Binding-site contacts:
Ligand atom O4' contacts residue THR688 of chain 1.A at 3.7 Å.
Ligand atom C8 contacts residue GLY521 of chain 1.A at 3.5 Å.
Ligand atom O3A contacts residue MG1 of chain 1.H at 2.4 Å.
Ligand atom N1 contacts residue GLY480 of chain 1.A at 3.0 Å (h-bond).
Ligand atom C2 contacts residue ASP478 of chain 1.A at 3.2 Å.
Ligand atom O1B contacts residue LYS524 of chain 1.A at 2.8 Å (salt-bridge).
Ligand atom O2B contacts residue THR525 of chain 1.A at 3.1 Å (h-bond).
Ligand atom N3 contacts residue LEU526 of chain 1.A at 3.6 Å.
Ligand atom O2A contacts residue GLY523 of chain 1.A at 3.6 Å.
Ligand atom O3B contacts residue GLY521 of chain 1.A at 3.0 Å (h-bond).
Ligand atom N7 contacts residue CYS522 of chain 1.A at 3.6 Å.
Ligand atom N6 contacts residue GLY480 of chain 1.A at 3.4 Å (h-bond).
Ligand atom N7 contacts residue GLY521 of chain 1.A at 3.6 Å.
Ligand atom O1A contacts residue GLY523 of chain 1.A at 3.0 Å (h-bond).
Ligand atom C2' contacts residue LEU526 of chain 1.A at 3.7 Å (hydrophobic).
Ligand atom O4' contacts residue ALA685 of chain 1.A at 3.6 Å.
Ligand atom O3G contacts residue ARG635 of chain 1.F at 3.7 Å.
Ligand atom O2G contacts residue ARG766 of chain 1.F at 2.9 Å (salt-bridge).
Ligand atom N1 contacts residue ILE479 of chain 1.A at 3.6 Å.
Ligand atom PG contacts residue MG1 of chain 1.H at 3.5 Å.
Ligand atom S1G contacts residue ARG766 of chain 1.F at 2.5 Å (salt-bridge).
Ligand atom N3 contacts residue ASN660 of chain 1.A at 3.6 Å (h-bond).
Ligand atom O2G contacts residue PRO636 of chain 1.F at 3.6 Å.
Ligand atom C8 contacts residue GLY684 of chain 1.A at 3.6 Å.
Ligand atom N1 contacts residue ILE656 of chain 1.A at 3.7 Å.
Ligand atom O2A contacts residue LEU526 of chain 1.A at 3.0 Å (h-bond).
Ligand atom O3A contacts residue THR525 of chain 1.A at 3.2 Å (h-bond).
Ligand atom O2B contacts residue MG1 of chain 1.H at 2.6 Å.
Ligand atom PG contacts residue ARG766 of chain 1.F at 3.3 Å.
Ligand atom O1B contacts residue GLY523 of chain 1.A at 3.1 Å (h-bond).
Ligand atom O3G contacts residue MG1 of chain 1.H at 2.1 Å.
Ligand atom C1' contacts residue THR688 of chain 1.A at 3.2 Å.
Ligand atom N7 contacts residue GLY684 of chain 1.A at 3.6 Å.
Ligand atom PB contacts residue MG1 of chain 1.H at 3.1 Å.
Ligand atom S1G contacts residue ASN624 of chain 1.A at 3.4 Å (h-bond).
Ligand atom C4 contacts residue LEU526 of chain 1.A at 3.4 Å (hydrophobic).
Ligand atom N7 contacts residue GLY523 of chain 1.A at 3.5 Å (h-bond).
Ligand atom O2A contacts residue THR525 of chain 1.A at 3.4 Å.
Ligand atom O1A contacts residue GLY521 of chain 1.A at 3.6 Å.
Ligand atom O1B contacts residue CYS522 of chain 1.A at 3.6 Å.

Sequence of chain 1.F:
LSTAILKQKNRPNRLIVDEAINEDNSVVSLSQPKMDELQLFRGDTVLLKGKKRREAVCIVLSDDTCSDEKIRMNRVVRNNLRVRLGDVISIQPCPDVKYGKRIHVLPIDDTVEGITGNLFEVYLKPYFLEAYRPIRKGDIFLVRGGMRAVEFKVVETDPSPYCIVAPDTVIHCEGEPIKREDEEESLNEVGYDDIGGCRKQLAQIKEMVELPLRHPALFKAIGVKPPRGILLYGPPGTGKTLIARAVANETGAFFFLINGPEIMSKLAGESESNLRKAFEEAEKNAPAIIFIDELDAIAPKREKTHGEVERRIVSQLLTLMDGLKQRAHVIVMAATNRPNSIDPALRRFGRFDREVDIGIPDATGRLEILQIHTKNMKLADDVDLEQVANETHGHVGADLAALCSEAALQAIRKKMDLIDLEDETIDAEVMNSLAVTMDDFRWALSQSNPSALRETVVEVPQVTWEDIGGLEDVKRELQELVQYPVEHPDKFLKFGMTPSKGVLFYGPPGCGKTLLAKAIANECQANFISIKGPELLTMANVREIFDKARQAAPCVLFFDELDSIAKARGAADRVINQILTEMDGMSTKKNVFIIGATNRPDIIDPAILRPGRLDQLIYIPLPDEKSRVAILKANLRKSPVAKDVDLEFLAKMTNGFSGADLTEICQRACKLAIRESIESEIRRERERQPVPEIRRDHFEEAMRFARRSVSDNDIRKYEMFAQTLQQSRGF

The small molecule below binds the protein below.
Small molecule (SMILES): Nc1ncnc2c1ncn2[C@@H]1O[C@H](COP(=O)(O)OP(=O)(O)OP(O)(O)=S)[C@@H](O)[C@H]1O

Sequence of chain 1.A:
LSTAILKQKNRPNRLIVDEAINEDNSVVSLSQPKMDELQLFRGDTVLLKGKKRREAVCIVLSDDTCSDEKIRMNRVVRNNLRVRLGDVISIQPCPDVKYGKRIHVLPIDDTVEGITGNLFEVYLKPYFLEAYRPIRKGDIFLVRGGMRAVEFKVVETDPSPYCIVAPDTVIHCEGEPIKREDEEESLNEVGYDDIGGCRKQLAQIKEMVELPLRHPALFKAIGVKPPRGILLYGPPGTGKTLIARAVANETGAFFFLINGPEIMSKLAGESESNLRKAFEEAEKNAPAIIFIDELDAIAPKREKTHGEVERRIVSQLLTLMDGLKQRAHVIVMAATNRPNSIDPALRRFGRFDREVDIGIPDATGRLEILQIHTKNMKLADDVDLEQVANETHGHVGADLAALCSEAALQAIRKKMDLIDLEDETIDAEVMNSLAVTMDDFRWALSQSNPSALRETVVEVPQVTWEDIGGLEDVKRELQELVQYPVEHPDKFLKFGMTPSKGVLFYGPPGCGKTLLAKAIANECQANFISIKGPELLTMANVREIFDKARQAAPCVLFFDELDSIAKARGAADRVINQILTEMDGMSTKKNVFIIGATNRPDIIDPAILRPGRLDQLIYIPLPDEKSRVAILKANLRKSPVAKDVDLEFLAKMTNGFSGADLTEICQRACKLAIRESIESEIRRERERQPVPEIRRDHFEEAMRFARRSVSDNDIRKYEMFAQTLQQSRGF